Binding-site contacts:
Ligand atom C8 contacts residue ALA158 of chain 1.A at 4.5 Å (hydrophobic).
Ligand atom C9 contacts residue LEU133 of chain 1.A at 4.5 Å (hydrophobic).
Ligand atom O1 contacts residue HIS69 of chain 1.A at 2.6 Å (h-bond).
Ligand atom C6 contacts residue LEU133 of chain 1.A at 4.2 Å (hydrophobic).
Ligand atom C9 contacts residue SER132 of chain 1.A at 4.4 Å.
Ligand atom O1 contacts residue SER224 of chain 1.A at 3.3 Å (h-bond).
Ligand atom C7 contacts residue GLY134 of chain 1.A at 3.5 Å.
Ligand atom C4 contacts residue ASN161 of chain 1.A at 4.2 Å.
Ligand atom O2 contacts residue ASN161 of chain 1.A at 3.7 Å.
Ligand atom C8 contacts residue GLY134 of chain 1.A at 4.2 Å.
Ligand atom O2 contacts residue HIS69 of chain 1.A at 3.8 Å.
Ligand atom C8 contacts residue SER224 of chain 1.A at 3.7 Å.
Ligand atom C5 contacts residue GLY134 of chain 1.A at 3.7 Å.
Ligand atom O2 contacts residue SER132 of chain 1.A at 4.1 Å.
Ligand atom C8 contacts residue LEU133 of chain 1.A at 3.9 Å (hydrophobic).
Ligand atom C8 contacts residue ASN161 of chain 1.A at 3.8 Å.
Ligand atom C7 contacts residue GLY160 of chain 1.A at 4.3 Å.
Ligand atom C1 contacts residue SER224 of chain 1.A at 3.4 Å.
Ligand atom C2 contacts residue HIS69 of chain 1.A at 4.4 Å.
Ligand atom O2 contacts residue SER224 of chain 1.A at 2.5 Å (h-bond).
Ligand atom C1 contacts residue HIS69 of chain 1.A at 3.4 Å.
Ligand atom C1 contacts residue ASN161 of chain 1.A at 4.3 Å.
Ligand atom C6 contacts residue GLY134 of chain 1.A at 3.2 Å.
Ligand atom C8 contacts residue SER132 of chain 1.A at 4.3 Å.
Ligand atom C7 contacts residue LEU133 of chain 1.A at 3.6 Å (hydrophobic).
Ligand atom C9 contacts residue ASN161 of chain 1.A at 3.7 Å.
Ligand atom C9 contacts residue SER224 of chain 1.A at 3.6 Å.

A protein and the small-molecule ligand that binds it are described below.
Small molecule (SMILES): O=c1ccc2ccccc2o1

Sequence of chain 1.A:
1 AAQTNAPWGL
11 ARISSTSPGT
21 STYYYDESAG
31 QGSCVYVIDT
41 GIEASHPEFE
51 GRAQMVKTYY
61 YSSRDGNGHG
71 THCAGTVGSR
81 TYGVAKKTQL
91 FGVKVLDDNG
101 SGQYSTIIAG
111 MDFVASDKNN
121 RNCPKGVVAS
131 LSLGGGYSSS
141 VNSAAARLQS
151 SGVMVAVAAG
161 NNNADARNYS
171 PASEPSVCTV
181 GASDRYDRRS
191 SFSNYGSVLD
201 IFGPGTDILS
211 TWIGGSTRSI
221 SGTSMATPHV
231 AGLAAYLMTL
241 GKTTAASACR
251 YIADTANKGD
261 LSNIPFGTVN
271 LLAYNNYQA